Binding-site contacts:
Ligand atom O3P contacts residue ASP140 of chain 1.C at 2.6 Å (salt-bridge).
Ligand atom O6 contacts residue ALA175 of chain 1.C at 3.3 Å (h-bond).
Ligand atom O5' contacts residue ALA175 of chain 1.C at 3.2 Å.
Ligand atom O3P contacts residue ASN142 of chain 1.C at 3.4 Å.
Ligand atom C3' contacts residue PHE328 of chain 1.C at 3.6 Å (hydrophobic).
Ligand atom P contacts residue ALA175 of chain 1.C at 3.4 Å.
Ligand atom P contacts residue THR174 of chain 1.C at 3.6 Å.
Ligand atom C5 contacts residue TRP335 of chain 1.C at 3.5 Å (hydrophobic).
Ligand atom O1P contacts residue THR174 of chain 1.C at 2.3 Å (h-bond).
Ligand atom O2P contacts residue ASP140 of chain 1.C at 3.2 Å (salt-bridge).
Ligand atom C5' contacts residue ASN142 of chain 1.C at 3.5 Å.
Ligand atom N1 contacts residue LYS275 of chain 1.C at 3.1 Å (salt-bridge).
Ligand atom C2 contacts residue LYS275 of chain 1.C at 3.2 Å.
Ligand atom P contacts residue ASN371 of chain 1.C at 3.6 Å.
Ligand atom C6 contacts residue ALA175 of chain 1.C at 3.2 Å (hydrophobic).
Ligand atom O2' contacts residue ASP333 of chain 1.C at 2.4 Å (salt-bridge).
Ligand atom P contacts residue ASP140 of chain 1.C at 3.0 Å.
Ligand atom O2P contacts residue THR174 of chain 1.C at 3.6 Å.
Ligand atom O2P contacts residue ASN371 of chain 1.C at 2.3 Å (h-bond).
Ligand atom O3P contacts residue GLN365 of chain 1.C at 3.1 Å (h-bond).
Ligand atom O1P contacts residue ALA175 of chain 1.C at 3.1 Å (h-bond).
Ligand atom O1P contacts residue ASN142 of chain 1.C at 3.3 Å (h-bond).
Ligand atom O3' contacts residue GLY330 of chain 1.C at 3.6 Å.
Ligand atom C8 contacts residue PHE328 of chain 1.C at 3.3 Å (hydrophobic).
Ligand atom C2' contacts residue ASP333 of chain 1.C at 3.4 Å.
Ligand atom O3P contacts residue MG1 of chain 1.N at 2.3 Å.
Ligand atom O6 contacts residue SER278 of chain 1.C at 3.1 Å (h-bond).
Ligand atom C5 contacts residue ALA175 of chain 1.C at 3.0 Å (hydrophobic).
Ligand atom N1 contacts residue SER177 of chain 1.C at 2.6 Å (h-bond).
Ligand atom N7 contacts residue TRP335 of chain 1.C at 3.4 Å.
Ligand atom C8 contacts residue TRP335 of chain 1.C at 3.4 Å (hydrophobic).
Ligand atom O1P contacts residue ASP140 of chain 1.C at 3.0 Å (salt-bridge).
Ligand atom O6 contacts residue ASP337 of chain 1.C at 3.1 Å (salt-bridge).
Ligand atom O6 contacts residue SER177 of chain 1.C at 2.9 Å (h-bond).
Ligand atom C2 contacts residue SER177 of chain 1.C at 3.4 Å.
Ligand atom O2P contacts residue LYS341 of chain 1.C at 2.9 Å (salt-bridge).
Ligand atom N7 contacts residue ALA175 of chain 1.C at 3.2 Å (h-bond).
Ligand atom C6 contacts residue TRP335 of chain 1.C at 3.5 Å (hydrophobic).
Ligand atom C6 contacts residue SER177 of chain 1.C at 3.2 Å.
Ligand atom O2P contacts residue ALA175 of chain 1.C at 3.1 Å.

Sequence of chain 1.C:
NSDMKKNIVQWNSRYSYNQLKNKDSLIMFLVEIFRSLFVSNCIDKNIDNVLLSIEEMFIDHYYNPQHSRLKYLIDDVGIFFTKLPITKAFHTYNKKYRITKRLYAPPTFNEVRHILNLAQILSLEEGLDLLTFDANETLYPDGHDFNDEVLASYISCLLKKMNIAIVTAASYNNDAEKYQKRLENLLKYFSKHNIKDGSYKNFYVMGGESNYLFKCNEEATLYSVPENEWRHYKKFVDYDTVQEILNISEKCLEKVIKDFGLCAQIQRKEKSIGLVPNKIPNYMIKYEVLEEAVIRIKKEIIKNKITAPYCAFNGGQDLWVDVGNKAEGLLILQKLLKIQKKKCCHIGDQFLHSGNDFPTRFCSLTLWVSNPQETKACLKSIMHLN

The protein below binds the small molecule below.
Small molecule (SMILES): O=c1[nH]cnc2c1ncn2[C@@H]1O[C@H](COP(=O)(O)O)[C@@H](O)[C@H]1O